Sequence of chain 1.C:
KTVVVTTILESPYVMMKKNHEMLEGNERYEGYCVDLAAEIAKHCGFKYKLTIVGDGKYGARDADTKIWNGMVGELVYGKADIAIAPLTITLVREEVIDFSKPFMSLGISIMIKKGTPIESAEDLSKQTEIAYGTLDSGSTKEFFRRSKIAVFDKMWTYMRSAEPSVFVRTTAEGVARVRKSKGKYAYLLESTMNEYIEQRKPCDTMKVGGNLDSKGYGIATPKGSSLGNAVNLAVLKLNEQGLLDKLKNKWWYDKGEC

A small-molecule ligand and the protein it binds are described below.
Small molecule (SMILES): N[C@@H](Cn1cc([N+](=O)[O-])c(=O)[nH]c1=O)C(=O)O

Binding-site contacts:
Ligand atom C9 contacts residue TYR58 of chain 1.C at 3.7 Å (hydrophobic).
Ligand atom N3 contacts residue THR140 of chain 1.C at 2.7 Å (h-bond).
Ligand atom C8 contacts residue THR88 of chain 1.C at 3.4 Å.
Ligand atom N1 contacts residue LEU135 of chain 1.C at 3.5 Å.
Ligand atom N2 contacts residue MET193 of chain 1.C at 3.2 Å.
Ligand atom O92 contacts residue TYR58 of chain 1.C at 3.8 Å.
Ligand atom O91 contacts residue ARG93 of chain 1.C at 2.7 Å (salt-bridge).
Ligand atom C2 contacts residue THR140 of chain 1.C at 3.3 Å.
Ligand atom O3 contacts residue GLU190 of chain 1.C at 3.4 Å (salt-bridge).
Ligand atom N8 contacts residue GLU190 of chain 1.C at 3.0 Å (salt-bridge).
Ligand atom C2 contacts residue LEU135 of chain 1.C at 3.6 Å (hydrophobic).
Ligand atom O1 contacts residue GLU10 of chain 1.C at 3.3 Å (salt-bridge).
Ligand atom O3 contacts residue MET193 of chain 1.C at 3.0 Å.
Ligand atom C9 contacts residue SER139 of chain 1.C at 3.7 Å.
Ligand atom O2 contacts residue SER139 of chain 1.C at 3.0 Å (h-bond).
Ligand atom C4 contacts residue THR140 of chain 1.C at 3.6 Å.
Ligand atom C6 contacts residue GLU190 of chain 1.C at 3.3 Å.
Ligand atom O2 contacts residue GLY138 of chain 1.C at 3.3 Å.
Ligand atom C7 contacts residue TYR58 of chain 1.C at 3.4 Å (hydrophobic).
Ligand atom N1 contacts residue GLU190 of chain 1.C at 3.7 Å.
Ligand atom O91 contacts residue LEU87 of chain 1.C at 3.7 Å.
Ligand atom C8 contacts residue SER139 of chain 1.C at 3.6 Å.
Ligand atom O91 contacts residue TYR58 of chain 1.C at 3.7 Å.
Ligand atom O1 contacts residue MET193 of chain 1.C at 3.0 Å.
Ligand atom O92 contacts residue GLY138 of chain 1.C at 3.3 Å.
Ligand atom O4 contacts residue GLU190 of chain 1.C at 3.0 Å (salt-bridge).
Ligand atom O1 contacts residue TYR58 of chain 1.C at 3.7 Å.
Ligand atom C8 contacts residue GLU190 of chain 1.C at 3.4 Å.
Ligand atom O92 contacts residue SER139 of chain 1.C at 2.7 Å (h-bond).
Ligand atom N8 contacts residue PRO86 of chain 1.C at 2.8 Å (h-bond).
Ligand atom C5 contacts residue GLU190 of chain 1.C at 3.5 Å.
Ligand atom O4 contacts residue LEU189 of chain 1.C at 3.0 Å.
Ligand atom O1 contacts residue THR171 of chain 1.C at 3.1 Å (h-bond).
Ligand atom N8 contacts residue THR88 of chain 1.C at 3.0 Å (h-bond).
Ligand atom O91 contacts residue THR88 of chain 1.C at 2.9 Å (h-bond).
Ligand atom N2 contacts residue THR171 of chain 1.C at 3.5 Å (h-bond).
Ligand atom O2 contacts residue THR140 of chain 1.C at 3.0 Å (h-bond).
Ligand atom C9 contacts residue THR88 of chain 1.C at 3.6 Å.
Ligand atom O92 contacts residue ARG93 of chain 1.C at 2.7 Å (salt-bridge).
Ligand atom C9 contacts residue ARG93 of chain 1.C at 3.4 Å.